This protein binds this small molecule.
Small molecule (SMILES): CC(=O)N[C@@H]1[C@@H](O)[C@H](O)[C@@H](CO)O[C@H]1O

Binding-site contacts:
Ligand atom O3 contacts residue GLN1 of chain 1.E at 4.4 Å.
Ligand atom C8 contacts residue CYS221 of chain 1.E at 3.4 Å (hydrophobic).
Ligand atom O6 contacts residue ASN228 of chain 1.E at 4.3 Å.
Ligand atom C5 contacts residue GLY231 of chain 1.E at 4.2 Å.
Ligand atom O4 contacts residue GLN1 of chain 1.E at 3.8 Å.
Ligand atom C2 contacts residue ASN228 of chain 1.E at 2.6 Å.
Ligand atom N2 contacts residue ASN228 of chain 1.E at 3.2 Å (h-bond).
Ligand atom O5 contacts residue GLY231 of chain 1.E at 4.0 Å.
Ligand atom O7 contacts residue ALA223 of chain 1.E at 4.3 Å.
Ligand atom O5 contacts residue ASN228 of chain 1.E at 2.3 Å (h-bond).
Ligand atom N2 contacts residue GLY231 of chain 1.E at 4.4 Å.
Ligand atom O6 contacts residue GLY231 of chain 1.E at 4.3 Å.
Ligand atom C4 contacts residue GLN1 of chain 1.E at 3.8 Å.
Ligand atom C8 contacts residue CYS224 of chain 1.E at 3.9 Å (hydrophobic).
Ligand atom C7 contacts residue ALA223 of chain 1.E at 4.5 Å (hydrophobic).
Ligand atom C6 contacts residue GLN1 of chain 1.E at 4.4 Å.
Ligand atom C1 contacts residue GLY231 of chain 1.E at 3.7 Å.
Ligand atom O7 contacts residue CYS224 of chain 1.E at 4.2 Å.
Ligand atom O7 contacts residue PHE222 of chain 1.E at 4.5 Å.
Ligand atom C8 contacts residue CYS233 of chain 1.E at 3.9 Å (hydrophobic).
Ligand atom O7 contacts residue ASN228 of chain 1.E at 3.6 Å (h-bond).
Ligand atom C7 contacts residue ASN228 of chain 1.E at 3.6 Å.
Ligand atom C7 contacts residue CYS224 of chain 1.E at 4.0 Å (hydrophobic).
Ligand atom C4 contacts residue ASN228 of chain 1.E at 4.3 Å.
Ligand atom C3 contacts residue ASN228 of chain 1.E at 3.9 Å.
Ligand atom O5 contacts residue PHE263 of chain 1.E at 4.4 Å.
Ligand atom C1 contacts residue ASN228 of chain 1.E at 1.5 Å.
Ligand atom C5 contacts residue ASN228 of chain 1.E at 3.7 Å.
Ligand atom C8 contacts residue ALA223 of chain 1.E at 3.7 Å (hydrophobic).
Ligand atom C8 contacts residue PHE222 of chain 1.E at 3.9 Å (hydrophobic).

Sequence of chain 1.E:
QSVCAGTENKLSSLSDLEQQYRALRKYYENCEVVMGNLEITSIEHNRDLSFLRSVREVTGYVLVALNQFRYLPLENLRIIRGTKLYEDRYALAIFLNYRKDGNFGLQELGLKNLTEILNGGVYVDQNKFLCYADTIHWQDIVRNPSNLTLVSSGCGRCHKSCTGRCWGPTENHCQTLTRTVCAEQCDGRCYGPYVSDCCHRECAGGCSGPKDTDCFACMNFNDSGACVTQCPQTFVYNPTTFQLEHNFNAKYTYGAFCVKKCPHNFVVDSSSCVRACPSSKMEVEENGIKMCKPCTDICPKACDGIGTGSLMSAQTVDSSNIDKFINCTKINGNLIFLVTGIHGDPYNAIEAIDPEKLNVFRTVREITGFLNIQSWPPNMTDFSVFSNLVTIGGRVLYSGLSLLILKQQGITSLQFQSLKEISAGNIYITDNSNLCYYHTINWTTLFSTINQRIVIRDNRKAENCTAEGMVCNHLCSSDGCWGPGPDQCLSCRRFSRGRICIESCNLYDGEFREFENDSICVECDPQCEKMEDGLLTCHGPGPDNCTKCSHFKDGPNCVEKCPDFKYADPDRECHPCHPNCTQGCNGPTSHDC